A small-molecule ligand and the protein it binds are described below.
Small molecule (SMILES): CC(=O)N[C@H]1[C@H](O[C@H]2[C@H](O)[C@@H](NC(C)=O)CO[C@@H]2CO)O[C@H](CO)[C@@H](O)[C@@H]1O

Binding-site contacts:
Ligand atom C2 contacts residue ASN298 of chain 1.D at 4.2 Å.
Ligand atom C5 contacts residue VAL297 of chain 1.D at 4.5 Å (hydrophobic).
Ligand atom C4 contacts residue ASN285 of chain 1.D at 4.3 Å.
Ligand atom O5 contacts residue VAL297 of chain 1.D at 3.6 Å (h-bond).
Ligand atom O6 contacts residue ASN296 of chain 1.D at 4.4 Å.
Ligand atom C7 contacts residue ASN298 of chain 1.D at 3.8 Å.
Ligand atom O6 contacts residue VAL297 of chain 1.D at 3.7 Å.
Ligand atom C1 contacts residue VAL297 of chain 1.D at 4.3 Å (hydrophobic).
Ligand atom C2 contacts residue ASN285 of chain 1.D at 2.5 Å.
Ligand atom C8 contacts residue PRO284 of chain 1.D at 4.1 Å (hydrophobic).
Ligand atom N2 contacts residue ASN285 of chain 1.D at 2.7 Å (h-bond).
Ligand atom O7 contacts residue ASN298 of chain 1.D at 3.3 Å (h-bond).
Ligand atom C7 contacts residue ASN285 of chain 1.D at 3.8 Å.
Ligand atom C1 contacts residue ASN285 of chain 1.D at 1.4 Å.
Ligand atom C8 contacts residue ASN285 of chain 1.D at 4.0 Å.
Ligand atom N2 contacts residue ASN298 of chain 1.D at 4.2 Å.
Ligand atom O5 contacts residue ASN285 of chain 1.D at 2.4 Å (h-bond).
Ligand atom C5 contacts residue ASN285 of chain 1.D at 3.7 Å.
Ligand atom C6 contacts residue VAL297 of chain 1.D at 4.4 Å (hydrophobic).
Ligand atom C3 contacts residue ASN285 of chain 1.D at 3.8 Å.

Sequence of chain 1.D:
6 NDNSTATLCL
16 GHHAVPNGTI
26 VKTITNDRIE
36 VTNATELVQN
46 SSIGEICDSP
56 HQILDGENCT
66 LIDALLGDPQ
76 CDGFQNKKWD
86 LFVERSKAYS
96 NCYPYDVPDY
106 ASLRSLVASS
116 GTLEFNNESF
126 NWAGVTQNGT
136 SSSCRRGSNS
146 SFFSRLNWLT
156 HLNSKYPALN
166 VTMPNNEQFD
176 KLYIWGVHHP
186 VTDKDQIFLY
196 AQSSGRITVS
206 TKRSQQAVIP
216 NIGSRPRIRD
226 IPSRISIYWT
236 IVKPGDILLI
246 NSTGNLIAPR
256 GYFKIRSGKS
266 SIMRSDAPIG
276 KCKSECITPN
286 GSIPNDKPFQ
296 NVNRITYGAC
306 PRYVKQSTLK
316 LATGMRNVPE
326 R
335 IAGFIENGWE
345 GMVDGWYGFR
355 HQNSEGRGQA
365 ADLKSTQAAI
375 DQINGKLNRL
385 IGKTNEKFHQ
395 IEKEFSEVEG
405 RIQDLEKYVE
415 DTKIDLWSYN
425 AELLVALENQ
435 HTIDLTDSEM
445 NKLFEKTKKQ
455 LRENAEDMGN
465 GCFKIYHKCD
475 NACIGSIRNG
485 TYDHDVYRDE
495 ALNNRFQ